Sequence of chain 2.B:
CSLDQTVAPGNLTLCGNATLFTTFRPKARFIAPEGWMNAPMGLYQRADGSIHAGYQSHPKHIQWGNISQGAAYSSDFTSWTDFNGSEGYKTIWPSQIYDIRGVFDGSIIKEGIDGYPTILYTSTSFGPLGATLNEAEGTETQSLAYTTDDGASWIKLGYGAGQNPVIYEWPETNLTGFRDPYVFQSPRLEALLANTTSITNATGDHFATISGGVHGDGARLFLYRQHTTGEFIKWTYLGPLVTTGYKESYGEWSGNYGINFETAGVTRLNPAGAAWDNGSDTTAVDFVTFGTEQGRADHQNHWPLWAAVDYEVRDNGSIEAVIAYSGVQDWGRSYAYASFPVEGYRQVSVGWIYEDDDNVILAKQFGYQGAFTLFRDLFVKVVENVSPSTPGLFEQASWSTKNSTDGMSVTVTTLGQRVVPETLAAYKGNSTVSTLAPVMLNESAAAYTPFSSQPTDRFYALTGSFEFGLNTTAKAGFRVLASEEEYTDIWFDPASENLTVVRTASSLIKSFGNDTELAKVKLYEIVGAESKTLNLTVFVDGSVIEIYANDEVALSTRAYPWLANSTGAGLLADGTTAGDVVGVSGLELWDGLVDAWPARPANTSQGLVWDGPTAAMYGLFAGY

Binding-site contacts:
Ligand atom C8 contacts residue ASN444 of chain 2.B at 4.5 Å.
Ligand atom O3 contacts residue 9751 of chain 2.LC at 4.3 Å.
Ligand atom O5 contacts residue ASN444 of chain 2.B at 2.2 Å (h-bond).
Ligand atom C6 contacts residue PHE435 of chain 2.B at 4.2 Å (hydrophobic).
Ligand atom C5 contacts residue PHE435 of chain 2.B at 3.7 Å (hydrophobic).
Ligand atom C1 contacts residue ASN444 of chain 2.B at 1.4 Å.
Ligand atom C6 contacts residue PRO429 of chain 2.B at 3.5 Å (hydrophobic).
Ligand atom O4 contacts residue 9751 of chain 2.LC at 3.7 Å.
Ligand atom C7 contacts residue 9751 of chain 2.LC at 4.4 Å.
Ligand atom C2 contacts residue ASN444 of chain 2.B at 2.5 Å.
Ligand atom O7 contacts residue ASN444 of chain 2.B at 3.3 Å (h-bond).
Ligand atom O6 contacts residue GLY448 of chain 2.B at 2.8 Å (h-bond).
Ligand atom O6 contacts residue PRO429 of chain 2.B at 4.1 Å.
Ligand atom C7 contacts residue ASN444 of chain 2.B at 3.3 Å.
Ligand atom C5 contacts residue ASN444 of chain 2.B at 3.6 Å.
Ligand atom O5 contacts residue GLY448 of chain 2.B at 4.2 Å.
Ligand atom C8 contacts residue 9751 of chain 2.LC at 4.2 Å.
Ligand atom O5 contacts residue PHE435 of chain 2.B at 3.9 Å.
Ligand atom C3 contacts residue 9751 of chain 2.LC at 4.0 Å.
Ligand atom C6 contacts residue GLY448 of chain 2.B at 3.9 Å.
Ligand atom N2 contacts residue 9751 of chain 2.LC at 3.5 Å (h-bond).
Ligand atom C2 contacts residue 9751 of chain 2.LC at 4.3 Å.
Ligand atom C1 contacts residue PHE435 of chain 2.B at 4.1 Å (hydrophobic).
Ligand atom C3 contacts residue ASN444 of chain 2.B at 3.8 Å.
Ligand atom C4 contacts residue ASN444 of chain 2.B at 4.2 Å.
Ligand atom N2 contacts residue ASN444 of chain 2.B at 3.0 Å (h-bond).

A small-molecule ligand and the protein it binds are described below.
Small molecule (SMILES): CC(=O)N[C@@H]1[C@@H](O)[C@H](O)[C@@H](CO)O[C@H]1O